Sequence of chain 5.E:
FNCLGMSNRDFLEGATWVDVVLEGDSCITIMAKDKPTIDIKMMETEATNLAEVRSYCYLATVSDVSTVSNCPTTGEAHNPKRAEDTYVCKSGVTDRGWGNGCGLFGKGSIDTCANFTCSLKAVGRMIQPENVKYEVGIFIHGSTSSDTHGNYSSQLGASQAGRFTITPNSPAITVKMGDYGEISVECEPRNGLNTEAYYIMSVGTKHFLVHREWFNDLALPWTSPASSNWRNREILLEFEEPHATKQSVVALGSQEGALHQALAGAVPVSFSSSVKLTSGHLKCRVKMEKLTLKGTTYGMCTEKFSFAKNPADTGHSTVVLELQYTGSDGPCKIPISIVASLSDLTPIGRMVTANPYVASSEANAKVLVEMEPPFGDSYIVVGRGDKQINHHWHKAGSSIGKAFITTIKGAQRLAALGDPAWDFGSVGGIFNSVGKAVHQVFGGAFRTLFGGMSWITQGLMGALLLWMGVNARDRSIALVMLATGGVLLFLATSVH

The protein below binds the small molecule below.
Small molecule (SMILES): CC(=O)N[C@@H]1[C@@H](O)[C@H](O)[C@@H](CO)O[C@H]1O

Binding-site contacts:
Ligand atom C8 contacts residue ASP67 of chain 5.E at 4.0 Å.
Ligand atom N2 contacts residue TYR90 of chain 5.E at 4.2 Å.
Ligand atom O6 contacts residue THR120 of chain 5.E at 3.5 Å (h-bond).
Ligand atom C7 contacts residue ASN118 of chain 5.E at 3.3 Å.
Ligand atom O7 contacts residue ASN118 of chain 5.E at 3.4 Å (h-bond).
Ligand atom C3 contacts residue ASN118 of chain 5.E at 3.8 Å.
Ligand atom O6 contacts residue PHE119 of chain 5.E at 3.2 Å (h-bond).
Ligand atom O5 contacts residue ASN118 of chain 5.E at 2.4 Å (h-bond).
Ligand atom O7 contacts residue ASP67 of chain 5.E at 4.3 Å.
Ligand atom C2 contacts residue ASN118 of chain 5.E at 2.5 Å.
Ligand atom C7 contacts residue TYR90 of chain 5.E at 4.2 Å (hydrophobic).
Ligand atom C5 contacts residue ASN118 of chain 5.E at 3.6 Å.
Ligand atom C7 contacts residue ASP67 of chain 5.E at 4.3 Å.
Ligand atom O7 contacts residue SER66 of chain 5.E at 3.6 Å.
Ligand atom O5 contacts residue SER66 of chain 5.E at 4.3 Å.
Ligand atom C8 contacts residue ASN118 of chain 5.E at 4.3 Å.
Ligand atom C8 contacts residue TYR90 of chain 5.E at 3.6 Å (hydrophobic).
Ligand atom C1 contacts residue ASN118 of chain 5.E at 1.4 Å.
Ligand atom C5 contacts residue THR120 of chain 5.E at 4.5 Å.
Ligand atom C6 contacts residue THR120 of chain 5.E at 4.0 Å.
Ligand atom C4 contacts residue ASN118 of chain 5.E at 4.2 Å.
Ligand atom N2 contacts residue ASN118 of chain 5.E at 2.9 Å (h-bond).
Ligand atom O6 contacts residue THR89 of chain 5.E at 3.8 Å.
Ligand atom O5 contacts residue THR120 of chain 5.E at 3.7 Å.
Ligand atom O6 contacts residue ASN118 of chain 5.E at 4.1 Å.
Ligand atom C1 contacts residue SER66 of chain 5.E at 4.4 Å.